Sequence of chain 1.O:
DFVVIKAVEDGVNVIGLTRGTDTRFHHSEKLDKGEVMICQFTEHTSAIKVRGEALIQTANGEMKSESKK

The small molecule below binds the protein below.
Small molecule (SMILES): N[C@@H](Cc1c[nH]c2ccccc12)C(=O)O

Binding-site contacts:
Ligand atom CB contacts residue THR32 of chain 1.O at 3.7 Å.
Ligand atom CA contacts residue SER55 of chain 1.O at 3.8 Å.
Ligand atom CD1 contacts residue ALA56 of chain 1.O at 4.0 Å (hydrophobic).
Ligand atom C contacts residue THR54 of chain 1.P at 4.0 Å.
Ligand atom N contacts residue THR27 of chain 1.O at 3.0 Å (h-bond).
Ligand atom CZ2 contacts residue ILE57 of chain 1.P at 3.9 Å (hydrophobic).
Ligand atom CE3 contacts residue HIS36 of chain 1.P at 3.7 Å.
Ligand atom CZ2 contacts residue CYS48 of chain 1.P at 3.8 Å (hydrophobic).
Ligand atom N contacts residue GLY29 of chain 1.O at 2.7 Å (h-bond).
Ligand atom O contacts residue ARG28 of chain 1.O at 3.4 Å.
Ligand atom O contacts residue THR27 of chain 1.O at 4.0 Å.
Ligand atom OXT contacts residue THR54 of chain 1.P at 3.1 Å (h-bond).
Ligand atom CA contacts residue GLY29 of chain 1.O at 3.6 Å.
Ligand atom CE3 contacts residue HIS35 of chain 1.P at 4.0 Å.
Ligand atom CA contacts residue THR27 of chain 1.O at 3.9 Å.
Ligand atom O contacts residue THR51 of chain 1.P at 3.6 Å (h-bond).
Ligand atom CA contacts residue THR32 of chain 1.O at 3.4 Å.
Ligand atom C contacts residue SER55 of chain 1.O at 3.2 Å.
Ligand atom CZ3 contacts residue HIS36 of chain 1.P at 3.7 Å.
Ligand atom CB contacts residue THR27 of chain 1.O at 3.8 Å.
Ligand atom NE1 contacts residue CYS48 of chain 1.P at 3.2 Å.
Ligand atom CE2 contacts residue GLN49 of chain 1.P at 4.0 Å.
Ligand atom OXT contacts residue HIS53 of chain 1.P at 3.8 Å.
Ligand atom CD1 contacts residue CYS48 of chain 1.P at 4.0 Å (hydrophobic).
Ligand atom CD1 contacts residue GLN49 of chain 1.P at 3.5 Å.
Ligand atom CZ3 contacts residue GLY25 of chain 1.P at 3.6 Å.
Ligand atom CH2 contacts residue ILE24 of chain 1.P at 3.9 Å (hydrophobic).
Ligand atom CB contacts residue SER55 of chain 1.O at 3.4 Å.
Ligand atom C contacts residue GLY29 of chain 1.O at 3.7 Å.
Ligand atom N contacts residue THR32 of chain 1.O at 2.7 Å (h-bond).
Ligand atom C contacts residue THR51 of chain 1.P at 3.4 Å.
Ligand atom CE2 contacts residue CYS48 of chain 1.P at 3.6 Å (hydrophobic).
Ligand atom N contacts residue ASP31 of chain 1.O at 3.4 Å (salt-bridge).
Ligand atom O contacts residue GLY29 of chain 1.O at 3.2 Å (h-bond).
Ligand atom NE1 contacts residue GLN49 of chain 1.P at 2.9 Å (h-bond).
Ligand atom CG contacts residue SER55 of chain 1.O at 3.9 Å.
Ligand atom CH2 contacts residue GLY25 of chain 1.P at 3.6 Å.
Ligand atom OXT contacts residue THR51 of chain 1.P at 2.4 Å (h-bond).
Ligand atom CD1 contacts residue SER55 of chain 1.O at 3.6 Å.
Ligand atom O contacts residue SER55 of chain 1.O at 2.4 Å (h-bond).

Sequence of chain 1.P:
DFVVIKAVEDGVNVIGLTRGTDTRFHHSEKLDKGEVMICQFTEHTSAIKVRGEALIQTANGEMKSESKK